Sequence of chain 1.A:
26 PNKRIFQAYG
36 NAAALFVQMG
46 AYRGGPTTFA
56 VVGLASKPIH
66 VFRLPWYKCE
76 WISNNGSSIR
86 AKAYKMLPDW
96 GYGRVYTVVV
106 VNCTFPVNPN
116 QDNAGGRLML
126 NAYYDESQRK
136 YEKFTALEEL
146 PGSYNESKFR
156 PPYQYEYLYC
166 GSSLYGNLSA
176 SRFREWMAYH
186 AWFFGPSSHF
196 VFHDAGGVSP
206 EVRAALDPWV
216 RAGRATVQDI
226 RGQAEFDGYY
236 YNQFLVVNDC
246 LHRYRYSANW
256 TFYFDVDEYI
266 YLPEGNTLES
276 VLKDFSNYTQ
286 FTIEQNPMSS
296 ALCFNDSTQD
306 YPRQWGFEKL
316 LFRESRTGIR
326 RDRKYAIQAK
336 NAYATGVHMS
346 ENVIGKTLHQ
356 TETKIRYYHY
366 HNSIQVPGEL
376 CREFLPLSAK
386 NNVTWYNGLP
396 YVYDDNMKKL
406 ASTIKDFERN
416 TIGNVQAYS

Binding-site contacts:
Ligand atom C6 contacts residue ASP117 of chain 1.A at 3.5 Å.
Ligand atom C2 contacts residue ASN80 of chain 1.A at 3.3 Å.
Ligand atom O7 contacts residue ASN80 of chain 1.A at 3.5 Å (h-bond).
Ligand atom N2 contacts residue ASN80 of chain 1.A at 3.2 Å (h-bond).
Ligand atom C7 contacts residue ASN80 of chain 1.A at 3.5 Å.
Ligand atom C3 contacts residue SER82 of chain 1.A at 3.9 Å.
Ligand atom O5 contacts residue ASP117 of chain 1.A at 3.9 Å.
Ligand atom C8 contacts residue ASN80 of chain 1.A at 3.9 Å.
Ligand atom C8 contacts residue SER82 of chain 1.A at 3.1 Å.
Ligand atom C5 contacts residue ASP117 of chain 1.A at 4.3 Å.
Ligand atom N2 contacts residue SER82 of chain 1.A at 2.5 Å (h-bond).
Ligand atom O6 contacts residue ASP117 of chain 1.A at 2.8 Å (salt-bridge).
Ligand atom C7 contacts residue SER82 of chain 1.A at 3.2 Å.
Ligand atom C2 contacts residue SER82 of chain 1.A at 3.5 Å.
Ligand atom O7 contacts residue SER82 of chain 1.A at 4.4 Å.
Ligand atom C1 contacts residue SER82 of chain 1.A at 3.9 Å.
Ligand atom O3 contacts residue SER82 of chain 1.A at 4.3 Å.
Ligand atom O5 contacts residue ASN80 of chain 1.A at 3.6 Å (h-bond).
Ligand atom C1 contacts residue ASN80 of chain 1.A at 2.9 Å.

This small molecule binds to this protein.
Small molecule (SMILES): CC(=O)N[C@@H]1[C@@H](O)[C@H](O)[C@@H](CO)O[C@H]1O